Sequence of chain 1.A:
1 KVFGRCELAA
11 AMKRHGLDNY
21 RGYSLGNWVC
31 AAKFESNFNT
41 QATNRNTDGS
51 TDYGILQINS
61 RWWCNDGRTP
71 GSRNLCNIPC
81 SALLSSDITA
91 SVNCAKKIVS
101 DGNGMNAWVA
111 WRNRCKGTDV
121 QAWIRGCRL

Binding-site contacts:
Ligand atom C12 contacts residue VAL92 of chain 1.A at 3.6 Å (hydrophobic).
Ligand atom C13 contacts residue HIS15 of chain 1.A at 4.4 Å.
Ligand atom O2 contacts residue HIS15 of chain 1.A at 3.4 Å (h-bond).
Ligand atom C13 contacts residue ASN93 of chain 1.A at 3.3 Å.
Ligand atom C4 contacts residue ARG14 of chain 1.A at 3.3 Å.
Ligand atom C2 contacts residue ARG14 of chain 1.A at 3.9 Å.
Ligand atom C3 contacts residue HIS15 of chain 1.A at 4.2 Å.
Ligand atom C7 contacts residue ARG14 of chain 1.A at 3.9 Å.
Ligand atom C9 contacts residue ARG14 of chain 1.A at 4.0 Å.
Ligand atom C12 contacts residue ASN93 of chain 1.A at 3.8 Å.
Ligand atom PT1 contacts residue HIS15 of chain 1.A at 2.4 Å.
Ligand atom C13 contacts residue THR89 of chain 1.A at 3.4 Å.
Ligand atom C12 contacts residue HIS15 of chain 1.A at 2.9 Å.
Ligand atom C6 contacts residue ARG14 of chain 1.A at 4.3 Å.
Ligand atom S3 contacts residue HIS15 of chain 1.A at 3.2 Å (h-bond).
Ligand atom O1 contacts residue HIS15 of chain 1.A at 3.0 Å (h-bond).
Ligand atom C3 contacts residue ARG14 of chain 1.A at 3.2 Å.
Ligand atom O2 contacts residue ASN93 of chain 1.A at 3.2 Å (h-bond).
Ligand atom C5 contacts residue ARG14 of chain 1.A at 3.5 Å.
Ligand atom C8 contacts residue ARG14 of chain 1.A at 3.5 Å.
Ligand atom S3 contacts residue THR89 of chain 1.A at 4.2 Å.
Ligand atom PT1 contacts residue ARG14 of chain 1.A at 4.2 Å.
Ligand atom O1 contacts residue ARG14 of chain 1.A at 3.2 Å (salt-bridge).
Ligand atom C12 contacts residue THR89 of chain 1.A at 3.5 Å.
Ligand atom O2 contacts residue LYS96 of chain 1.A at 3.2 Å (salt-bridge).
Ligand atom S3 contacts residue ASN93 of chain 1.A at 3.7 Å.
Ligand atom O2 contacts residue VAL92 of chain 1.A at 4.0 Å.

A small-molecule ligand and the protein it binds are described below.
Small molecule (SMILES): CCSC1=[S][Pt](Cl)(S(C)(C)O)OC(c2cccc(O)c2)=C1